Binding-site contacts:
Ligand atom N3 contacts residue PHE159 of chain 1.A at 3.6 Å.
Ligand atom C6 contacts residue K1 of chain 1.D at 3.9 Å.
Ligand atom O2 contacts residue PHE159 of chain 1.A at 3.9 Å.
Ligand atom N9 contacts residue PHE159 of chain 1.A at 3.5 Å.
Ligand atom N8 contacts residue THR57 of chain 2.A at 3.3 Å (h-bond).
Ligand atom N8 contacts residue ASP58 of chain 2.A at 3.8 Å.
Ligand atom O6 contacts residue ILE54 of chain 2.A at 3.5 Å.
Ligand atom N7 contacts residue K1 of chain 1.D at 3.9 Å.
Ligand atom N8 contacts residue PHE159 of chain 1.A at 3.6 Å.
Ligand atom N9 contacts residue K1 of chain 1.D at 3.9 Å.
Ligand atom C5 contacts residue PHE159 of chain 1.A at 3.4 Å (hydrophobic).
Ligand atom O2 contacts residue VAL227 of chain 1.A at 3.0 Å (h-bond).
Ligand atom N3 contacts residue K1 of chain 1.D at 3.8 Å.
Ligand atom C2 contacts residue GLN228 of chain 1.A at 3.8 Å.
Ligand atom N7 contacts residue ALA56 of chain 2.A at 3.5 Å.
Ligand atom N1 contacts residue GLN228 of chain 1.A at 2.9 Å (h-bond).
Ligand atom O6 contacts residue TYR8 of chain 2.A at 3.8 Å.
Ligand atom C4 contacts residue K1 of chain 1.D at 3.5 Å.
Ligand atom O2 contacts residue SER226 of chain 1.A at 3.6 Å.
Ligand atom O6 contacts residue GLN228 of chain 1.A at 2.9 Å (h-bond).
Ligand atom C4 contacts residue PHE159 of chain 1.A at 3.3 Å (hydrophobic).
Ligand atom N8 contacts residue ALA56 of chain 2.A at 3.7 Å.
Ligand atom N8 contacts residue LEU170 of chain 1.A at 3.6 Å.
Ligand atom C5 contacts residue K1 of chain 1.D at 3.5 Å.
Ligand atom C2 contacts residue ASN254 of chain 1.A at 3.9 Å.
Ligand atom N7 contacts residue PHE159 of chain 1.A at 3.6 Å.
Ligand atom O2 contacts residue GLN228 of chain 1.A at 3.8 Å.
Ligand atom C2 contacts residue PHE159 of chain 1.A at 3.7 Å (hydrophobic).
Ligand atom O6 contacts residue THR57 of chain 2.A at 3.8 Å.
Ligand atom N7 contacts residue THR57 of chain 2.A at 2.8 Å (h-bond).
Ligand atom C4 contacts residue ARG176 of chain 1.A at 3.8 Å.
Ligand atom N3 contacts residue ARG176 of chain 1.A at 3.0 Å (salt-bridge).
Ligand atom O2 contacts residue ARG176 of chain 1.A at 2.8 Å (salt-bridge).
Ligand atom C5 contacts residue THR57 of chain 2.A at 4.0 Å.
Ligand atom C6 contacts residue GLN228 of chain 1.A at 3.7 Å.
Ligand atom C2 contacts residue ARG176 of chain 1.A at 3.5 Å.
Ligand atom N9 contacts residue LEU170 of chain 1.A at 3.7 Å.
Ligand atom N1 contacts residue PHE159 of chain 1.A at 3.6 Å.
Ligand atom C6 contacts residue PHE159 of chain 1.A at 3.5 Å (hydrophobic).
Ligand atom N3 contacts residue ASN254 of chain 1.A at 3.5 Å (h-bond).

Sequence of chain 2.A:
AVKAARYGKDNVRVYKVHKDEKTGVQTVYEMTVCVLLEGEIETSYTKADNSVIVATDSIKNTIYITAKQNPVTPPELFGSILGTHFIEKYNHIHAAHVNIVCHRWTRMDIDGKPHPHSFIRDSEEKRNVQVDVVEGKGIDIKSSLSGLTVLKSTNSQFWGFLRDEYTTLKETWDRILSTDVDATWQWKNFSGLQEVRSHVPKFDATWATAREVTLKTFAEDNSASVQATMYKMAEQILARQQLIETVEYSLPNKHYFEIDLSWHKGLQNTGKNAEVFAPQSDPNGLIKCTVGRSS

Sequence of chain 1.A:
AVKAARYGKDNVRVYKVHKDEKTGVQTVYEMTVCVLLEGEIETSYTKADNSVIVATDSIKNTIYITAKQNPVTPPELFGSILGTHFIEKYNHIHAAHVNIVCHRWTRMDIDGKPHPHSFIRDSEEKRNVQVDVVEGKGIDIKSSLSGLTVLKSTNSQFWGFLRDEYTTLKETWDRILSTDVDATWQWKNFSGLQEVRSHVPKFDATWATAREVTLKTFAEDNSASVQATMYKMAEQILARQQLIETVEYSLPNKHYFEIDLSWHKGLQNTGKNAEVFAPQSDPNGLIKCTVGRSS

This small molecule binds to this protein.
Small molecule (SMILES): O=c1[nH]c(=O)c2nn[nH]c2[nH]1